The small molecule below binds the protein below.
Small molecule (SMILES): CC(=O)N[C@H]1[C@H](O[C@H]2[C@H](O)[C@@H](NC(C)=O)CO[C@@H]2CO)O[C@H](CO)[C@@H](O)[C@@H]1O

Sequence of chain 5.E:
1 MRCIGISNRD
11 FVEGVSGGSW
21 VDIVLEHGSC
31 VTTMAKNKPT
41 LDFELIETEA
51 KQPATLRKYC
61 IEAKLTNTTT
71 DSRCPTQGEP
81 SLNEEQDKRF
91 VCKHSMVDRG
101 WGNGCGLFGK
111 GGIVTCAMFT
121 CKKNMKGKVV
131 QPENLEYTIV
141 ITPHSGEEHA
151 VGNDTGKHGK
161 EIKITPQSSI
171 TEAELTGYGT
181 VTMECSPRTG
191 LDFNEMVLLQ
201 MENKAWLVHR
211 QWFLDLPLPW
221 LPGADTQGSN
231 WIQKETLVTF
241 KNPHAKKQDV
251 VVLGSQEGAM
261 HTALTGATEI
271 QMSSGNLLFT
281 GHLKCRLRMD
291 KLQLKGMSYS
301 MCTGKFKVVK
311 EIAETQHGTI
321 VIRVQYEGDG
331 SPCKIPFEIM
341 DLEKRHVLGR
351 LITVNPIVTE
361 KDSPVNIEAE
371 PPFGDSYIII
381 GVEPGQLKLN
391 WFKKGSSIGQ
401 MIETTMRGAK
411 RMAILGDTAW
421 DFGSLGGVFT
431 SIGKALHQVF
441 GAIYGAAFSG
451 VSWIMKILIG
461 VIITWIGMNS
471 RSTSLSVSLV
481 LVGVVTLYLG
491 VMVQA

Sequence of chain 5.C:
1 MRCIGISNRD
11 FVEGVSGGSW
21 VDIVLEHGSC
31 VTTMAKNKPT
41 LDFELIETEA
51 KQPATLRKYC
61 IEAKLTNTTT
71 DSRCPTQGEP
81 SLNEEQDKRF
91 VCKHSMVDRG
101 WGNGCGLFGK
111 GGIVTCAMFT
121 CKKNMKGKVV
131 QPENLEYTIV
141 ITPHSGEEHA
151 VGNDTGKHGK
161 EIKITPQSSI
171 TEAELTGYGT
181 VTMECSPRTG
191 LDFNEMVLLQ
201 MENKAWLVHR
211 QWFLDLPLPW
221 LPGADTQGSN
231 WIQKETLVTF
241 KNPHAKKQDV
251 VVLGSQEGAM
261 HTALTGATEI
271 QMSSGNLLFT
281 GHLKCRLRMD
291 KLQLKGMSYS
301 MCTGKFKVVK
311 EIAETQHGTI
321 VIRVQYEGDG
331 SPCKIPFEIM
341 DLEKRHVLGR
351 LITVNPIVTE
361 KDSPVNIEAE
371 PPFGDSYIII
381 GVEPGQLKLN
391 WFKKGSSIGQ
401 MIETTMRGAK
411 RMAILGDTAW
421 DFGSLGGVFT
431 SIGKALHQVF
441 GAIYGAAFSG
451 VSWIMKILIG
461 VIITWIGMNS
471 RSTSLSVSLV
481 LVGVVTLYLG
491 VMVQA

Binding-site contacts:
Ligand atom C7 contacts residue ASN153 of chain 5.E at 3.3 Å.
Ligand atom C5 contacts residue HIS149 of chain 5.E at 4.4 Å.
Ligand atom O5 contacts residue ASN153 of chain 5.E at 2.3 Å (h-bond).
Ligand atom O6 contacts residue HIS158 of chain 5.E at 2.8 Å (h-bond).
Ligand atom C2 contacts residue ASN153 of chain 5.E at 2.4 Å.
Ligand atom C6 contacts residue HIS158 of chain 5.E at 4.0 Å.
Ligand atom C5 contacts residue ASN153 of chain 5.E at 3.6 Å.
Ligand atom O6 contacts residue HIS149 of chain 5.E at 3.0 Å (h-bond).
Ligand atom O6 contacts residue GLY156 of chain 5.E at 4.5 Å.
Ligand atom O5 contacts residue HIS158 of chain 5.E at 3.1 Å (h-bond).
Ligand atom O5 contacts residue HIS149 of chain 5.E at 3.5 Å (h-bond).
Ligand atom C4 contacts residue ASN153 of chain 5.E at 4.2 Å.
Ligand atom C8 contacts residue GLY102 of chain 5.C at 3.3 Å.
Ligand atom C3 contacts residue HIS149 of chain 5.E at 4.5 Å.
Ligand atom C4 contacts residue HIS149 of chain 5.E at 4.4 Å.
Ligand atom C7 contacts residue HIS149 of chain 5.E at 4.5 Å.
Ligand atom C1 contacts residue HIS158 of chain 5.E at 3.9 Å.
Ligand atom N2 contacts residue ASN153 of chain 5.E at 2.9 Å (h-bond).
Ligand atom C1 contacts residue ASN153 of chain 5.E at 1.4 Å.
Ligand atom C2 contacts residue HIS149 of chain 5.E at 3.7 Å.
Ligand atom C1 contacts residue THR155 of chain 5.E at 4.0 Å.
Ligand atom O7 contacts residue HIS149 of chain 5.E at 3.6 Å.
Ligand atom O5 contacts residue THR155 of chain 5.E at 4.3 Å.
Ligand atom O7 contacts residue ASN153 of chain 5.E at 3.3 Å (h-bond).
Ligand atom O3 contacts residue HIS149 of chain 5.E at 4.2 Å.
Ligand atom O6 contacts residue ASN153 of chain 5.E at 4.5 Å.
Ligand atom C5 contacts residue HIS158 of chain 5.E at 4.2 Å.
Ligand atom C6 contacts residue HIS149 of chain 5.E at 4.2 Å.
Ligand atom C1 contacts residue HIS149 of chain 5.E at 3.6 Å.
Ligand atom C8 contacts residue ASN153 of chain 5.E at 4.0 Å.
Ligand atom C3 contacts residue ASN153 of chain 5.E at 3.8 Å.